A protein and the small-molecule ligand that binds it are described below.
Small molecule (SMILES): CC(=O)N[C@@H]1[C@@H](O)[C@H](O)[C@@H](CO)O[C@H]1O

Binding-site contacts:
Ligand atom C1 contacts residue ASN235 of chain 1.E at 1.5 Å.
Ligand atom C3 contacts residue ASN235 of chain 1.E at 4.0 Å.
Ligand atom N2 contacts residue ASN235 of chain 1.E at 3.3 Å (h-bond).
Ligand atom O5 contacts residue ASN235 of chain 1.E at 2.4 Å (h-bond).
Ligand atom C4 contacts residue ASN235 of chain 1.E at 4.4 Å.
Ligand atom C5 contacts residue ASN235 of chain 1.E at 3.5 Å.
Ligand atom C2 contacts residue ASN235 of chain 1.E at 2.8 Å.

Sequence of chain 1.E:
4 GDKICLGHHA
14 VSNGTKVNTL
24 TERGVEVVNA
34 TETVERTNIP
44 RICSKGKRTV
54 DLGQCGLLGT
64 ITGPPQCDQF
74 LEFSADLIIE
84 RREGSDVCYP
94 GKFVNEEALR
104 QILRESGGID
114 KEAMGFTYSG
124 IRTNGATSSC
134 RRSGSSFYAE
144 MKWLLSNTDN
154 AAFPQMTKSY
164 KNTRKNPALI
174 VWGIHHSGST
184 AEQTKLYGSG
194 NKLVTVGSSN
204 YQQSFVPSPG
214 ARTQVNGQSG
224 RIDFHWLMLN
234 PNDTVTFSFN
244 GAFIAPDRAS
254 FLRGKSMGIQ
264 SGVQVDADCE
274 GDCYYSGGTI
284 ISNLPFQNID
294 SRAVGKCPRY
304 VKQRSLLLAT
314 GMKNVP